Binding-site contacts:
Ligand atom CA contacts residue LYS10 of chain 1.A at 3.8 Å.
Ligand atom O2P contacts residue ARG67 of chain 1.G at 2.5 Å (salt-bridge).
Ligand atom CA contacts residue LYS10 of chain 1.A at 3.9 Å.
Ligand atom OD2 contacts residue ARG103 of chain 1.A at 3.9 Å.
Ligand atom P contacts residue LYS294 of chain 1.A at 3.4 Å.
Ligand atom O contacts residue ARG7 of chain 1.A at 3.4 Å.
Ligand atom P contacts residue ARG25 of chain 1.A at 4.1 Å.
Ligand atom O2P contacts residue SER31 of chain 1.G at 3.5 Å.
Ligand atom CA contacts residue VAL8 of chain 1.A at 3.6 Å (hydrophobic).
Ligand atom O contacts residue ARG103 of chain 1.A at 3.3 Å (salt-bridge).
Ligand atom CG2 contacts residue LYS10 of chain 1.A at 3.7 Å.
Ligand atom C contacts residue LYS10 of chain 1.A at 3.9 Å.
Ligand atom CG2 contacts residue VAL8 of chain 1.A at 3.6 Å (hydrophobic).
Ligand atom O contacts residue LYS107 of chain 1.A at 3.5 Å.
Ligand atom CG2 contacts residue PHE9 of chain 1.A at 4.0 Å (hydrophobic).
Ligand atom N contacts residue LYS107 of chain 1.A at 3.5 Å.
Ligand atom P contacts residue SER31 of chain 1.G at 3.7 Å.
Ligand atom O3P contacts residue SER31 of chain 1.G at 2.9 Å (h-bond).
Ligand atom OG1 contacts residue LYS11 of chain 1.A at 3.6 Å.
Ligand atom CA contacts residue LYS107 of chain 1.A at 4.0 Å.
Ligand atom C contacts residue VAL8 of chain 1.A at 3.7 Å (hydrophobic).
Ligand atom O1P contacts residue ARG25 of chain 1.A at 2.7 Å (salt-bridge).
Ligand atom O2P contacts residue LYS11 of chain 1.A at 3.0 Å (salt-bridge).
Ligand atom O3P contacts residue LYS294 of chain 1.A at 3.1 Å (salt-bridge).
Ligand atom O contacts residue VAL8 of chain 1.A at 2.6 Å (h-bond).
Ligand atom O1P contacts residue LYS10 of chain 1.A at 3.9 Å.
Ligand atom O1P contacts residue SER31 of chain 1.G at 3.5 Å (h-bond).
Ligand atom CG2 contacts residue LYS107 of chain 1.A at 4.1 Å.
Ligand atom O1P contacts residue ARG7 of chain 1.A at 2.6 Å (salt-bridge).
Ligand atom N contacts residue LYS10 of chain 1.A at 3.0 Å (salt-bridge).
Ligand atom O1P contacts residue LYS294 of chain 1.A at 3.3 Å (salt-bridge).
Ligand atom C contacts residue LYS10 of chain 1.A at 3.8 Å.
Ligand atom CA contacts residue VAL8 of chain 1.A at 3.8 Å (hydrophobic).
Ligand atom N contacts residue VAL8 of chain 1.A at 2.9 Å (h-bond).
Ligand atom O contacts residue PHE9 of chain 1.A at 3.5 Å.
Ligand atom OG1 contacts residue LYS107 of chain 1.A at 3.5 Å.
Ligand atom CG2 contacts residue ARG25 of chain 1.A at 3.8 Å.
Ligand atom O contacts residue LYS10 of chain 1.A at 3.1 Å (salt-bridge).
Ligand atom O2P contacts residue LYS294 of chain 1.A at 3.1 Å (salt-bridge).
Ligand atom C contacts residue VAL8 of chain 1.A at 3.8 Å (hydrophobic).

Sequence of chain 1.G:
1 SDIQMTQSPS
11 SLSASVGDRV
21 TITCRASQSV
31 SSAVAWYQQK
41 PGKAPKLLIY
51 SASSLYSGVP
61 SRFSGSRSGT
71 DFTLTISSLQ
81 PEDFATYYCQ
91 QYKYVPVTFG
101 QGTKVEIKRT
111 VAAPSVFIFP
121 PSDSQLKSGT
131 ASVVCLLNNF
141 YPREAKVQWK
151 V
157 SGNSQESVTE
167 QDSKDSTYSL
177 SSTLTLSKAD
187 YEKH

The protein below binds the small molecule below.
Small molecule (SMILES): CC(C)[C@H](NC(=O)[C@@H](NC(=O)[C@H](COP(=O)(O)O)NC(=O)[C@H](CCCN=C(N)N)NC(=O)[C@@H](NC(=O)[C@H](Cc1ccccc1)NC(=O)[C@@H](N)COP(=O)(O)O)[C@@H](C)OP(=O)(O)O)[C@@H](C)OP(=O)(O)O)C(=O)N[C@@H](CC(=O)O)C(=O)N[C@H](C=O)[C@@H](C)OP(=O)(O)O

Sequence of chain 1.A:
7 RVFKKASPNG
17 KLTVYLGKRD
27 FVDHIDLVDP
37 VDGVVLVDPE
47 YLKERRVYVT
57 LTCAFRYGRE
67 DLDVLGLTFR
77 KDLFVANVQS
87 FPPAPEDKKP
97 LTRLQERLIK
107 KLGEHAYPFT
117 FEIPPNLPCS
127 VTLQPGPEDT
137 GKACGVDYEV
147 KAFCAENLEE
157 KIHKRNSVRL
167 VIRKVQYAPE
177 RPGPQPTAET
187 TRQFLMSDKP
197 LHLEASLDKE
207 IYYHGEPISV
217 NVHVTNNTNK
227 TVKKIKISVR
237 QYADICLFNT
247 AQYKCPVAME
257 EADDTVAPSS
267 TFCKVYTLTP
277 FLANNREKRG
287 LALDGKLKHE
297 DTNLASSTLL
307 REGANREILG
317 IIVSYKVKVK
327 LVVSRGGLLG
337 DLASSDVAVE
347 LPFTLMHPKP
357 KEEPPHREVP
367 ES